Sequence of chain 1.B:
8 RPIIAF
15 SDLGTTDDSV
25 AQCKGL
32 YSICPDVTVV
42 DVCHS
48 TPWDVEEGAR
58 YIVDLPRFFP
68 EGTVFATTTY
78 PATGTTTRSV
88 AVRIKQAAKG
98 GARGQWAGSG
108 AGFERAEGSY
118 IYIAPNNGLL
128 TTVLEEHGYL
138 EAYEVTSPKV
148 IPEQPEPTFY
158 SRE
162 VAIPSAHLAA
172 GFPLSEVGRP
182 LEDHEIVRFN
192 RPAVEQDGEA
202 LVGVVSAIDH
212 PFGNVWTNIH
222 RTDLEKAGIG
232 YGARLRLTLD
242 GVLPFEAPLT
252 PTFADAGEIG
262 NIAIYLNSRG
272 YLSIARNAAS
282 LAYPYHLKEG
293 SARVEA

Sequence of chain 1.C:
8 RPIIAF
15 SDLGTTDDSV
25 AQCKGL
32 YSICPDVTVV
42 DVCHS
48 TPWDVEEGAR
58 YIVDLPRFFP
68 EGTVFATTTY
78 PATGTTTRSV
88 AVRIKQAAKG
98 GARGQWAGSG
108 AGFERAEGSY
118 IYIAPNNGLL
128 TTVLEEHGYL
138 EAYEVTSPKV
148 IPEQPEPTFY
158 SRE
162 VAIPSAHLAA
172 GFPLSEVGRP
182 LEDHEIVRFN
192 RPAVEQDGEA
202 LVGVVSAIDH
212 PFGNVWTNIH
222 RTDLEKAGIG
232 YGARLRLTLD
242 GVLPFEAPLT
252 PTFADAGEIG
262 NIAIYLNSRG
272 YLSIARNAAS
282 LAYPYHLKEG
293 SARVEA

Binding-site contacts:
Ligand atom N contacts residue TRP217 of chain 1.C at 3.8 Å.
Ligand atom N contacts residue ARG270 of chain 1.C at 4.3 Å.
Ligand atom C contacts residue TRP217 of chain 1.C at 3.7 Å (hydrophobic).
Ligand atom CA contacts residue ASP21 of chain 1.B at 4.4 Å.
Ligand atom CE contacts residue THR155 of chain 1.B at 3.8 Å.
Ligand atom SD contacts residue THR155 of chain 1.B at 3.5 Å (h-bond).
Ligand atom CB contacts residue SER23 of chain 1.B at 3.5 Å.
Ligand atom O contacts residue ARG270 of chain 1.C at 2.5 Å (salt-bridge).
Ligand atom SD contacts residue PHE213 of chain 1.C at 3.7 Å.
Ligand atom O contacts residue ASP21 of chain 1.B at 4.3 Å.
Ligand atom CB contacts residue PHE213 of chain 1.C at 4.2 Å (hydrophobic).
Ligand atom OXT contacts residue TRP217 of chain 1.C at 3.8 Å.
Ligand atom CG contacts residue PHE156 of chain 1.B at 3.9 Å (hydrophobic).
Ligand atom CE contacts residue PHE254 of chain 1.C at 3.9 Å (hydrophobic).
Ligand atom O contacts residue SER269 of chain 1.C at 3.1 Å (h-bond).
Ligand atom N contacts residue ASP210 of chain 1.C at 2.7 Å (salt-bridge).
Ligand atom CG contacts residue 5FD1 of chain 1.F at 3.9 Å.
Ligand atom N contacts residue ASP21 of chain 1.B at 3.0 Å (salt-bridge).
Ligand atom CB contacts residue LEU17 of chain 1.B at 4.2 Å (hydrophobic).
Ligand atom C contacts residue ARG270 of chain 1.C at 3.6 Å.
Ligand atom CG contacts residue LEU17 of chain 1.B at 4.4 Å (hydrophobic).
Ligand atom CA contacts residue TRP217 of chain 1.C at 4.0 Å (hydrophobic).
Ligand atom C contacts residue SER23 of chain 1.B at 4.1 Å.
Ligand atom C contacts residue ASP210 of chain 1.C at 4.4 Å.
Ligand atom OXT contacts residue SER269 of chain 1.C at 2.5 Å (h-bond).
Ligand atom CE contacts residue ASN215 of chain 1.C at 4.1 Å.
Ligand atom N contacts residue SER23 of chain 1.B at 3.2 Å (h-bond).
Ligand atom SD contacts residue 5FD1 of chain 1.F at 3.2 Å (h-bond).
Ligand atom O contacts residue TRP217 of chain 1.C at 4.0 Å.
Ligand atom CA contacts residue SER23 of chain 1.B at 3.8 Å.
Ligand atom CG contacts residue THR155 of chain 1.B at 3.7 Å.
Ligand atom C contacts residue SER269 of chain 1.C at 3.2 Å.
Ligand atom O contacts residue PHE156 of chain 1.B at 4.3 Å.
Ligand atom CE contacts residue PHE213 of chain 1.C at 4.4 Å (hydrophobic).
Ligand atom OXT contacts residue ARG270 of chain 1.C at 4.2 Å.
Ligand atom O contacts residue SER23 of chain 1.B at 3.5 Å (h-bond).
Ligand atom CA contacts residue ASP210 of chain 1.C at 3.4 Å.
Ligand atom OXT contacts residue THR155 of chain 1.B at 4.4 Å.
Ligand atom CE contacts residue 5FD1 of chain 1.F at 3.9 Å.
Ligand atom CE contacts residue ASP210 of chain 1.C at 3.5 Å.

A small-molecule ligand and the protein it binds are described below.
Small molecule (SMILES): CSCC[C@H](N)C(=O)O